Binding-site contacts:
Ligand atom C6' contacts residue PHE131 of chain 2.B at 3.1 Å (hydrophobic).
Ligand atom C6' contacts residue FMN1 of chain 2.C at 3.8 Å.
Ligand atom N1 contacts residue FMN1 of chain 2.C at 3.4 Å.
Ligand atom O contacts residue FMN1 of chain 2.C at 3.5 Å (h-bond).
Ligand atom C3 contacts residue FMN1 of chain 2.C at 3.3 Å.
Ligand atom N1 contacts residue PHE131 of chain 2.B at 3.7 Å.
Ligand atom C5' contacts residue PHE131 of chain 2.B at 3.6 Å (hydrophobic).
Ligand atom C contacts residue FMN1 of chain 2.C at 3.4 Å.
Ligand atom C5 contacts residue FMN1 of chain 2.C at 3.4 Å.
Ligand atom N1' contacts residue PHE131 of chain 2.B at 4.0 Å.
Ligand atom CHX contacts residue PHE151 of chain 2.A at 4.0 Å (hydrophobic).
Ligand atom C2 contacts residue FMN1 of chain 2.C at 3.4 Å.
Ligand atom C4 contacts residue FMN1 of chain 2.C at 3.4 Å.
Ligand atom C1' contacts residue PHE131 of chain 2.B at 3.5 Å (hydrophobic).
Ligand atom C2' contacts residue PHE151 of chain 2.A at 4.0 Å (hydrophobic).
Ligand atom C5 contacts residue VAL114 of chain 2.B at 4.0 Å (hydrophobic).
Ligand atom C3' contacts residue PHE151 of chain 2.A at 3.7 Å (hydrophobic).
Ligand atom C5 contacts residue ASN99 of chain 2.A at 3.2 Å.
Ligand atom N1' contacts residue FMN1 of chain 2.C at 3.3 Å (h-bond).
Ligand atom O contacts residue PHE131 of chain 2.B at 3.8 Å.
Ligand atom C3' contacts residue PHE100 of chain 2.A at 3.9 Å (hydrophobic).
Ligand atom N10 contacts residue ASN157 of chain 2.A at 3.2 Å (h-bond).
Ligand atom C1' contacts residue FMN1 of chain 2.C at 3.7 Å.
Ligand atom C6 contacts residue PHE173 of chain 2.B at 3.6 Å (hydrophobic).
Ligand atom C6 contacts residue FMN1 of chain 2.C at 3.4 Å.
Ligand atom CHX contacts residue MET160 of chain 2.A at 3.9 Å (hydrophobic).
Ligand atom N1' contacts residue PHE173 of chain 2.B at 4.1 Å.
Ligand atom OXT contacts residue FMN1 of chain 2.C at 3.4 Å.
Ligand atom C2' contacts residue PHE173 of chain 2.B at 3.6 Å (hydrophobic).
Ligand atom C4 contacts residue ASN99 of chain 2.A at 3.7 Å.
Ligand atom CHZ contacts residue ASN157 of chain 2.A at 3.2 Å.
Ligand atom C5 contacts residue PHE173 of chain 2.B at 3.7 Å (hydrophobic).
Ligand atom C4' contacts residue PHE151 of chain 2.A at 3.8 Å (hydrophobic).
Ligand atom C2' contacts residue PHE100 of chain 2.A at 3.5 Å (hydrophobic).
Ligand atom O contacts residue GLY147 of chain 2.A at 4.0 Å.
Ligand atom C1 contacts residue FMN1 of chain 2.C at 3.3 Å.
Ligand atom C6' contacts residue GLY148 of chain 2.A at 3.8 Å.
Ligand atom C3 contacts residue PHE60 of chain 2.B at 3.8 Å (hydrophobic).
Ligand atom C5' contacts residue GLY148 of chain 2.A at 3.8 Å.
Ligand atom CHX contacts residue ASN157 of chain 2.A at 2.7 Å.

Sequence of chain 2.A:
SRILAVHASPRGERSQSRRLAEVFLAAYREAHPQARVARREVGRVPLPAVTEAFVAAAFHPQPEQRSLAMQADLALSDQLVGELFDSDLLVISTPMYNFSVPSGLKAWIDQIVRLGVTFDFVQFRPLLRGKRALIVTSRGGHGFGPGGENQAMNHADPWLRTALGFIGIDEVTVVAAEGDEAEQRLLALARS

Sequence of chain 2.B:
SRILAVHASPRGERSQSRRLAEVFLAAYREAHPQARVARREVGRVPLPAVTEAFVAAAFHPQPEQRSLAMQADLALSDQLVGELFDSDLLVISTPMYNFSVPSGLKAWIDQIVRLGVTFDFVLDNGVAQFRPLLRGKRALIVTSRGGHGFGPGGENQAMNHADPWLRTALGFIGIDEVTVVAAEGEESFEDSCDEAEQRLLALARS

This small molecule binds to this protein.
Small molecule (SMILES): CN(C)c1ccc(/N=N/c2ccccc2C(=O)O)cc1